This small molecule binds to this protein.
Small molecule (SMILES): CC(=O)N[C@H]1[C@H](O[C@H]2[C@H](O[C@@H]3O[C@@H](C)[C@@H](O)[C@@H](O)[C@@H]3O)[C@@H](NC(C)=O)CO[C@@H]2CO)O[C@H](CO)[C@@H](O[C@@H]2O[C@H](CO)[C@@H](O)[C@H](O)[C@@H]2O)[C@@H]1O

Binding-site contacts:
Ligand atom C8 contacts residue ARG114 of chain 1.C at 3.5 Å.
Ligand atom O7 contacts residue ASN116 of chain 1.C at 3.6 Å (h-bond).
Ligand atom N2 contacts residue ASN116 of chain 1.C at 2.8 Å (h-bond).
Ligand atom O7 contacts residue ASP112 of chain 1.C at 4.0 Å.
Ligand atom C2 contacts residue HIS111 of chain 1.C at 4.5 Å.
Ligand atom C6 contacts residue SER118 of chain 1.C at 3.5 Å.
Ligand atom C4 contacts residue ASN116 of chain 1.C at 4.2 Å.
Ligand atom O5 contacts residue ASN116 of chain 1.C at 2.3 Å (h-bond).
Ligand atom C7 contacts residue HIS111 of chain 1.C at 4.2 Å.
Ligand atom O5 contacts residue SER118 of chain 1.C at 3.6 Å.
Ligand atom C1 contacts residue ASN116 of chain 1.C at 1.4 Å.
Ligand atom O7 contacts residue HIS111 of chain 1.C at 3.0 Å (h-bond).
Ligand atom C5 contacts residue SER118 of chain 1.C at 3.5 Å.
Ligand atom C1 contacts residue SER118 of chain 1.C at 4.1 Å.
Ligand atom O6 contacts residue SER118 of chain 1.C at 4.1 Å.
Ligand atom C8 contacts residue ASN116 of chain 1.C at 4.5 Å.
Ligand atom C2 contacts residue ASN116 of chain 1.C at 2.4 Å.
Ligand atom C3 contacts residue ASN116 of chain 1.C at 3.8 Å.
Ligand atom C7 contacts residue ASN116 of chain 1.C at 3.4 Å.
Ligand atom C5 contacts residue ASN116 of chain 1.C at 3.6 Å.
Ligand atom O5 contacts residue ASN119 of chain 1.C at 4.1 Å.

Sequence of chain 1.C:
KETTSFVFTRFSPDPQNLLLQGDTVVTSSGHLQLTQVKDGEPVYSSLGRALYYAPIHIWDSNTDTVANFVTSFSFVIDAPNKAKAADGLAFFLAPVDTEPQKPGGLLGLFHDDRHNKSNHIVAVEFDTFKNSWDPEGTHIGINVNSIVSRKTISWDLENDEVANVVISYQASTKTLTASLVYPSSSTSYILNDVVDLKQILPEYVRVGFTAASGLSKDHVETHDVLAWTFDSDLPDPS